This protein binds this small molecule.
Small molecule (SMILES): C=C(C)[C@]12C[C@@H](C)[C@@]34O[C@](Cc5ccccc5)(O[C@@H]1[C@@H]3C=C(COC(=O)Cc1ccc(O)c(OC)c1)C[C@]1(O)C(=O)C(C)=C[C@@H]41)O2

Sequence of chain 1.D:
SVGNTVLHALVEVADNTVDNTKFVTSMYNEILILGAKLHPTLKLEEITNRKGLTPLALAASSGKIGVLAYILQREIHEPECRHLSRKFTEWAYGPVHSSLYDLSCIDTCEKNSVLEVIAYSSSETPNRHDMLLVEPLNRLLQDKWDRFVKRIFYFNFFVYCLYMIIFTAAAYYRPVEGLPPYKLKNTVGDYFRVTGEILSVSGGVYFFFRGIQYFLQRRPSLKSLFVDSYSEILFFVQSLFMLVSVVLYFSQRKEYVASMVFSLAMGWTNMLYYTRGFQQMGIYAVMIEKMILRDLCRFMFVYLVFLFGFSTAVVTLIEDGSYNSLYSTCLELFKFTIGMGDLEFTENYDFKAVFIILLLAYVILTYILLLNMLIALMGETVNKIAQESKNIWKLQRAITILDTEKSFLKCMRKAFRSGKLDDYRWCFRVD

Binding-site contacts:
Ligand atom CBT contacts residue ASN555 of chain 1.B at 3.2 Å.
Ligand atom OAG contacts residue LEU519 of chain 1.B at 3.0 Å.
Ligand atom OAH contacts residue TYR558 of chain 1.B at 3.7 Å.
Ligand atom CAP contacts residue LEU519 of chain 1.B at 3.5 Å (hydrophobic).
Ligand atom OAD contacts residue MET551 of chain 1.B at 3.4 Å.
Ligand atom CBC contacts residue LEU673 of chain 1.D at 3.3 Å (hydrophobic).
Ligand atom CAL contacts residue LEU519 of chain 1.B at 3.6 Å (hydrophobic).
Ligand atom CAS contacts residue TYR515 of chain 1.B at 3.5 Å (hydrophobic).
Ligand atom CBF contacts residue PHE595 of chain 1.D at 3.4 Å (hydrophobic).
Ligand atom CBA contacts residue PHE595 of chain 1.D at 3.7 Å (hydrophobic).
Ligand atom OAE contacts residue THR554 of chain 1.B at 3.1 Å (h-bond).
Ligand atom OAH contacts residue SER516 of chain 1.B at 3.3 Å (h-bond).
Ligand atom CAZ contacts residue MET551 of chain 1.B at 3.7 Å (hydrophobic).
Ligand atom CBN contacts residue LEU557 of chain 1.B at 3.6 Å (hydrophobic).
Ligand atom OAH contacts residue LEU519 of chain 1.B at 3.7 Å.
Ligand atom CBR contacts residue ALA570 of chain 1.B at 3.5 Å (hydrophobic).
Ligand atom CBB contacts residue LEU519 of chain 1.B at 3.7 Å (hydrophobic).
Ligand atom CAU contacts residue THR554 of chain 1.B at 3.4 Å.
Ligand atom OAF contacts residue ILE577 of chain 1.B at 3.5 Å.
Ligand atom CBT contacts residue LEU519 of chain 1.B at 3.6 Å (hydrophobic).
Ligand atom CBM contacts residue THR554 of chain 1.B at 3.7 Å.
Ligand atom CBT contacts residue TYR558 of chain 1.B at 3.7 Å (hydrophobic).
Ligand atom CBG contacts residue LEU581 of chain 1.B at 3.4 Å (hydrophobic).
Ligand atom CBQ contacts residue LEU519 of chain 1.B at 3.7 Å (hydrophobic).
Ligand atom CBL contacts residue ILE672 of chain 1.D at 3.5 Å (hydrophobic).
Ligand atom OAB contacts residue ILE577 of chain 1.B at 3.6 Å.
Ligand atom OAI contacts residue SER516 of chain 1.B at 2.5 Å (h-bond).
Ligand atom OAI contacts residue ARG561 of chain 1.B at 3.0 Å (salt-bridge).
Ligand atom CAK contacts residue LEU519 of chain 1.B at 3.5 Å (hydrophobic).
Ligand atom CBC contacts residue ILE577 of chain 1.B at 3.6 Å (hydrophobic).
Ligand atom OAE contacts residue MET551 of chain 1.B at 3.2 Å.
Ligand atom OAI contacts residue GLU574 of chain 1.B at 3.5 Å (salt-bridge).
Ligand atom CAL contacts residue TYR515 of chain 1.B at 3.7 Å (hydrophobic).
Ligand atom CBO contacts residue LEU519 of chain 1.B at 3.3 Å (hydrophobic).
Ligand atom CBI contacts residue LEU673 of chain 1.D at 3.4 Å (hydrophobic).
Ligand atom CBP contacts residue ALA570 of chain 1.B at 3.6 Å (hydrophobic).
Ligand atom CBM contacts residue LEU557 of chain 1.B at 3.4 Å (hydrophobic).
Ligand atom OAE contacts residue ALA550 of chain 1.B at 3.5 Å.
Ligand atom OAF contacts residue TYR515 of chain 1.B at 3.4 Å (h-bond).
Ligand atom CBS contacts residue SER516 of chain 1.B at 3.6 Å.

Sequence of chain 1.B:
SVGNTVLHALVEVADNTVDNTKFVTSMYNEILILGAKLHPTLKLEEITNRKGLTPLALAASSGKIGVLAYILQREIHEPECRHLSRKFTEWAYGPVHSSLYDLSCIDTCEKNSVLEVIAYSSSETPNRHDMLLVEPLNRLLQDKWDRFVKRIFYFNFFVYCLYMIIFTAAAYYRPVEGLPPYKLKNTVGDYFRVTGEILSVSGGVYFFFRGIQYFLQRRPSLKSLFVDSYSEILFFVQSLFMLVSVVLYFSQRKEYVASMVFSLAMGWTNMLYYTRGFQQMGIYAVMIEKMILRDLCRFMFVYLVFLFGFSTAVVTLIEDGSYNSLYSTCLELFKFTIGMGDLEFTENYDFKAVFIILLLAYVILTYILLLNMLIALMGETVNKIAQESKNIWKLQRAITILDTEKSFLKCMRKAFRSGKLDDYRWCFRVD